Binding-site contacts:
Ligand atom C2 contacts residue ASN154 of chain 7.C at 2.4 Å.
Ligand atom C8 contacts residue ASN154 of chain 7.C at 3.6 Å.
Ligand atom N2 contacts residue ASN154 of chain 7.C at 2.8 Å (h-bond).
Ligand atom O5 contacts residue HIS104 of chain 47.C at 2.9 Å.
Ligand atom C1 contacts residue HIS104 of chain 47.C at 4.3 Å.
Ligand atom C8 contacts residue HIS104 of chain 47.C at 3.9 Å.
Ligand atom C7 contacts residue GLU155 of chain 7.C at 4.2 Å.
Ligand atom C5 contacts residue HIS104 of chain 47.C at 3.1 Å.
Ligand atom O5 contacts residue ASN154 of chain 7.C at 2.4 Å (h-bond).
Ligand atom O7 contacts residue ASN154 of chain 7.C at 3.2 Å (h-bond).
Ligand atom C1 contacts residue ASN154 of chain 7.C at 1.4 Å.
Ligand atom C5 contacts residue ASN154 of chain 7.C at 3.7 Å.
Ligand atom C1 contacts residue HIS104 of chain 47.C at 3.6 Å.
Ligand atom C8 contacts residue GLU155 of chain 7.C at 3.6 Å.
Ligand atom C6 contacts residue HIS104 of chain 47.C at 3.3 Å.
Ligand atom O6 contacts residue HIS104 of chain 47.C at 4.4 Å.
Ligand atom C4 contacts residue ASN154 of chain 7.C at 4.3 Å.
Ligand atom C7 contacts residue ASN154 of chain 7.C at 3.4 Å.
Ligand atom O7 contacts residue GLU155 of chain 7.C at 3.8 Å.
Ligand atom C3 contacts residue ASN154 of chain 7.C at 3.8 Å.
Ligand atom C6 contacts residue ASN154 of chain 7.C at 3.8 Å.
Ligand atom C5 contacts residue ASN154 of chain 7.C at 4.3 Å.
Ligand atom O5 contacts residue HIS104 of chain 47.C at 4.0 Å.

Sequence of chain 7.C:
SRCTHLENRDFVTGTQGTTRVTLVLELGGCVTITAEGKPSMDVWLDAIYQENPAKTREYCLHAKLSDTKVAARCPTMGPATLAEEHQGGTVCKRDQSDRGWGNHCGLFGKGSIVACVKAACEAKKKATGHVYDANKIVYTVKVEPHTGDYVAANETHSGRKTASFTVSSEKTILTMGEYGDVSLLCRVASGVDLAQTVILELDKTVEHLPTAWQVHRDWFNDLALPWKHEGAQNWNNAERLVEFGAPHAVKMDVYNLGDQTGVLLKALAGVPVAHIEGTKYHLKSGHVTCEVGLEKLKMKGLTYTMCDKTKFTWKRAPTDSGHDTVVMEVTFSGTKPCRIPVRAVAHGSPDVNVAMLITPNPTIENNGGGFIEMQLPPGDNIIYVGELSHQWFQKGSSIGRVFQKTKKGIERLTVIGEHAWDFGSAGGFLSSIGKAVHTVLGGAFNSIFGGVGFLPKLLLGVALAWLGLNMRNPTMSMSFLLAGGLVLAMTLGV

Sequence of chain 47.C:
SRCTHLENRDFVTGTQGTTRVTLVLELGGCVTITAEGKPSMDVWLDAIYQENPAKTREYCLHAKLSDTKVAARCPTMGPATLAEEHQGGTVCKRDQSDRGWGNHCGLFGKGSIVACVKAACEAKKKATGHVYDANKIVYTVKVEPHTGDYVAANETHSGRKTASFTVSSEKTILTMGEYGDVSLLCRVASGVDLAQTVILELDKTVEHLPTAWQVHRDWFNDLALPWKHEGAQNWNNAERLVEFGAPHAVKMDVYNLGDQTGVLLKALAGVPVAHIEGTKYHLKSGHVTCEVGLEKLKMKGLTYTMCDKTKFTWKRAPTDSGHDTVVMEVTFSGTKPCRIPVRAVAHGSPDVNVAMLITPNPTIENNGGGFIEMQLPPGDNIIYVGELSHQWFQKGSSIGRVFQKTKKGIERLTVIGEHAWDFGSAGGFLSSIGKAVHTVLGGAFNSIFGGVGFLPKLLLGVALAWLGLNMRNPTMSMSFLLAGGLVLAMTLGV

The protein below binds the small molecule below.
Small molecule (SMILES): CC(=O)N[C@H]1[C@H](O[C@H]2[C@H](O)[C@@H](NC(C)=O)CO[C@@H]2CO[C@@H]2O[C@@H](C)[C@@H](O)[C@@H](O)[C@@H]2O)O[C@H](CO)[C@@H](O)[C@@H]1O